Sequence of chain 1.A:
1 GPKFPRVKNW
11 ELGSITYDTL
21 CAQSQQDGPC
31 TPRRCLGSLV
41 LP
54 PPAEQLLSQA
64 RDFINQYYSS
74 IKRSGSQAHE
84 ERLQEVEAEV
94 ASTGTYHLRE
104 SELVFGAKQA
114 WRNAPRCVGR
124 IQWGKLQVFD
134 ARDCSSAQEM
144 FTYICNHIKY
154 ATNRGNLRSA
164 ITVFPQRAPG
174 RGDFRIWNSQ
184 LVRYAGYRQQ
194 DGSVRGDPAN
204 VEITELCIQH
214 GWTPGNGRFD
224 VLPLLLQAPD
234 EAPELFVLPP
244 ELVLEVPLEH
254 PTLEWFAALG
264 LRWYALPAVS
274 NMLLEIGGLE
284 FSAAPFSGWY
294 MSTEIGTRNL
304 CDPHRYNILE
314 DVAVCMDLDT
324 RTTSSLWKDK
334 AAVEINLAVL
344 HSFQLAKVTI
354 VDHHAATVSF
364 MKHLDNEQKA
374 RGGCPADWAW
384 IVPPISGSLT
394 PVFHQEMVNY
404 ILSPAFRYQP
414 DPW

Sequence of chain 1.B:
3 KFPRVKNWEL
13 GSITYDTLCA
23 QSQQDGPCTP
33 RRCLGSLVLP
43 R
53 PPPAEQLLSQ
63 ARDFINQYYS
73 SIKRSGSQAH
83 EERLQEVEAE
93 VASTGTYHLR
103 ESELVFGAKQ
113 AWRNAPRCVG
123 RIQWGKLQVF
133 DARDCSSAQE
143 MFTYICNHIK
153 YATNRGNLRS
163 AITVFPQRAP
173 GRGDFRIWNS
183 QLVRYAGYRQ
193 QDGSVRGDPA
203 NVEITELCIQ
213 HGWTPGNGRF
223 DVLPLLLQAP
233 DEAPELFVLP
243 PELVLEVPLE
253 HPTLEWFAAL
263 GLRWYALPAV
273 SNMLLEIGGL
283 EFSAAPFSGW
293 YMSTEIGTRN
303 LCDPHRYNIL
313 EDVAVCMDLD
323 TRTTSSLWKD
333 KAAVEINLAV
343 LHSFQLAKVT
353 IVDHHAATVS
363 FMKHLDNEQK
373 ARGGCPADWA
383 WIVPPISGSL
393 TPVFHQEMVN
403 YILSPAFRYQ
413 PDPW

This protein binds this small molecule.
Small molecule (SMILES): Cc1cc(N)nc(C[C@H]2CNC[C@@H]2NCCNCc2cccc(Cl)c2)c1

Binding-site contacts:
Ligand atom C4 contacts residue HEM1 of chain 1.E at 3.8 Å.
Ligand atom C12 contacts residue TYR411 of chain 1.A at 4.0 Å (hydrophobic).
Ligand atom C23 contacts residue TRP10 of chain 1.B at 3.3 Å (hydrophobic).
Ligand atom C6 contacts residue TRP292 of chain 1.A at 4.0 Å (hydrophobic).
Ligand atom C7 contacts residue HEM1 of chain 1.E at 3.5 Å.
Ligand atom C8 contacts residue PHE289 of chain 1.A at 3.5 Å (hydrophobic).
Ligand atom N6 contacts residue GLU297 of chain 1.A at 3.2 Å (salt-bridge).
Ligand atom N8 contacts residue HEM1 of chain 1.E at 3.5 Å (h-bond).
Ligand atom N6 contacts residue TYR293 of chain 1.A at 3.6 Å.
Ligand atom C6 contacts residue GLU297 of chain 1.A at 3.4 Å.
Ligand atom C6 contacts residue PRO270 of chain 1.A at 4.0 Å (hydrophobic).
Ligand atom C24 contacts residue TRP10 of chain 1.B at 4.0 Å (hydrophobic).
Ligand atom C3 contacts residue VAL272 of chain 1.A at 3.6 Å (hydrophobic).
Ligand atom C2' contacts residue HEM1 of chain 1.E at 3.6 Å.
Ligand atom C10 contacts residue HEM1 of chain 1.E at 3.1 Å.
Ligand atom C7 contacts residue GLU297 of chain 1.A at 3.3 Å.
Ligand atom C25 contacts residue VAL40 of chain 1.A at 3.6 Å (hydrophobic).
Ligand atom C24 contacts residue VAL40 of chain 1.A at 3.4 Å (hydrophobic).
Ligand atom C5' contacts residue GLN183 of chain 1.A at 4.1 Å.
Ligand atom N1' contacts residue GLU297 of chain 1.A at 3.0 Å (salt-bridge).
Ligand atom C2 contacts residue GLU297 of chain 1.A at 3.4 Å.
Ligand atom N6 contacts residue TRP292 of chain 1.A at 2.9 Å (h-bond).
Ligand atom C2 contacts residue HEM1 of chain 1.E at 3.9 Å.
Ligand atom C3' contacts residue HEM1 of chain 1.E at 3.4 Å.
Ligand atom C5' contacts residue GLU297 of chain 1.A at 3.1 Å.
Ligand atom C8 contacts residue SER290 of chain 1.A at 3.9 Å.
Ligand atom N6 contacts residue PRO270 of chain 1.A at 3.9 Å.
Ligand atom N6 contacts residue HEM1 of chain 1.E at 3.4 Å.
Ligand atom C8 contacts residue GLY291 of chain 1.A at 3.8 Å.
Ligand atom C4' contacts residue GLU297 of chain 1.A at 3.7 Å.
Ligand atom C5 contacts residue HEM1 of chain 1.E at 3.5 Å.
Ligand atom N1 contacts residue HEM1 of chain 1.E at 3.6 Å.
Ligand atom C5 contacts residue PRO270 of chain 1.A at 3.8 Å (hydrophobic).
Ligand atom C24 contacts residue LEU41 of chain 1.A at 3.9 Å (hydrophobic).
Ligand atom C6 contacts residue HEM1 of chain 1.E at 3.7 Å.
Ligand atom C9 contacts residue HEM1 of chain 1.E at 3.1 Å.
Ligand atom C4 contacts residue PRO270 of chain 1.A at 4.0 Å (hydrophobic).
Ligand atom N1 contacts residue GLU297 of chain 1.A at 2.5 Å (salt-bridge).
Ligand atom C8 contacts residue HEM1 of chain 1.E at 3.5 Å.
Ligand atom C8 contacts residue PRO270 of chain 1.A at 3.8 Å (hydrophobic).